The small molecule below binds the protein below.
Small molecule (SMILES): C[C@H](CCC(=O)NCCS(=O)(=O)O)[C@H]1CC[C@H]2[C@@H]3[C@H](O)C[C@@H]4C[C@H](O)CC[C@]4(C)[C@H]3CC[C@]12C

Sequence of chain 1.D:
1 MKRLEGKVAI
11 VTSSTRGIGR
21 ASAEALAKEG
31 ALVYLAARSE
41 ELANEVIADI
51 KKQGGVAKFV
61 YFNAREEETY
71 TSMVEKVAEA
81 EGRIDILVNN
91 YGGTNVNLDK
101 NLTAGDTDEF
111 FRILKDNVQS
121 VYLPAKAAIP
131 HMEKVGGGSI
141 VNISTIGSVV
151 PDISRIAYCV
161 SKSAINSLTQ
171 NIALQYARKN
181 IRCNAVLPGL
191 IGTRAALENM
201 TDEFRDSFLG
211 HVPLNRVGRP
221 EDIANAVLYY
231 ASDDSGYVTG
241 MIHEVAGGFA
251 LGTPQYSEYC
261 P

Binding-site contacts:
Ligand atom O25 contacts residue GLY93 of chain 1.D at 3.2 Å.
Ligand atom O30 contacts residue THR94 of chain 1.D at 3.8 Å.
Ligand atom C4 contacts residue THR145 of chain 1.D at 3.3 Å.
Ligand atom C18 contacts residue MET200 of chain 1.D at 3.9 Å (hydrophobic).
Ligand atom C21 contacts residue ASN199 of chain 1.D at 3.8 Å.
Ligand atom O3 contacts residue GLY147 of chain 1.D at 3.2 Å.
Ligand atom C15 contacts residue NAP1 of chain 1.N at 3.0 Å.
Ligand atom C26 contacts residue THR94 of chain 1.D at 3.0 Å.
Ligand atom C19 contacts residue LEU190 of chain 1.D at 3.8 Å (hydrophobic).
Ligand atom S27 contacts residue THR94 of chain 1.D at 3.8 Å.
Ligand atom C21 contacts residue VAL96 of chain 1.D at 3.6 Å (hydrophobic).
Ligand atom C7 contacts residue THR145 of chain 1.D at 3.7 Å.
Ligand atom O29 contacts residue THR94 of chain 1.D at 3.8 Å.
Ligand atom C1 contacts residue PHE204 of chain 1.D at 3.5 Å (hydrophobic).
Ligand atom C24 contacts residue THR94 of chain 1.D at 3.3 Å.
Ligand atom N26 contacts residue THR94 of chain 1.D at 3.8 Å.
Ligand atom C4 contacts residue ILE146 of chain 1.D at 3.9 Å (hydrophobic).
Ligand atom C23 contacts residue ASN199 of chain 1.D at 3.7 Å.
Ligand atom C18 contacts residue ALA195 of chain 1.D at 3.9 Å (hydrophobic).
Ligand atom C8 contacts residue NAP1 of chain 1.N at 3.6 Å.
Ligand atom C14 contacts residue TYR158 of chain 1.D at 3.5 Å (hydrophobic).
Ligand atom C15 contacts residue TYR158 of chain 1.D at 3.3 Å (hydrophobic).
Ligand atom O7 contacts residue THR145 of chain 1.D at 2.6 Å (h-bond).
Ligand atom C18 contacts residue ALA196 of chain 1.D at 3.6 Å (hydrophobic).
Ligand atom O25 contacts residue THR94 of chain 1.D at 3.0 Å (h-bond).
Ligand atom O3 contacts residue ASP152 of chain 1.D at 3.8 Å.
Ligand atom C11 contacts residue MET200 of chain 1.D at 3.6 Å (hydrophobic).
Ligand atom C6 contacts residue PRO188 of chain 1.D at 3.9 Å (hydrophobic).
Ligand atom C2 contacts residue ARG155 of chain 1.D at 3.7 Å.
Ligand atom C16 contacts residue NAP1 of chain 1.N at 2.7 Å.
Ligand atom C1 contacts residue PHE208 of chain 1.D at 4.0 Å (hydrophobic).
Ligand atom O30 contacts residue ASN95 of chain 1.D at 3.2 Å (h-bond).
Ligand atom C18 contacts residue NAP1 of chain 1.N at 3.9 Å.
Ligand atom C16 contacts residue TYR158 of chain 1.D at 3.8 Å (hydrophobic).
Ligand atom C6 contacts residue NAP1 of chain 1.N at 3.7 Å.
Ligand atom C7 contacts residue NAP1 of chain 1.N at 3.3 Å.
Ligand atom C6 contacts residue THR145 of chain 1.D at 3.7 Å.
Ligand atom C12 contacts residue MET200 of chain 1.D at 3.7 Å (hydrophobic).
Ligand atom C6 contacts residue GLY189 of chain 1.D at 3.4 Å.
Ligand atom O7 contacts residue TYR158 of chain 1.D at 2.8 Å (h-bond).